A small-molecule ligand and the protein it binds are described below.
Small molecule (SMILES): CC(C)C[C@H](NC(=O)[C@@H]1CCCN1)C(=O)N[C@@H](CCC(N)=O)C(=O)N1CCC[C@H]1C(=O)N[C@@H](CCC(=O)O)C(=O)N[C@@H](CCC(N)=O)C(=O)N1CCC[C@H]1C(=O)N[C@@H](Cc1ccccc1)C(=O)N1CCC[C@H]1C=O

Sequence of chain 1.J:
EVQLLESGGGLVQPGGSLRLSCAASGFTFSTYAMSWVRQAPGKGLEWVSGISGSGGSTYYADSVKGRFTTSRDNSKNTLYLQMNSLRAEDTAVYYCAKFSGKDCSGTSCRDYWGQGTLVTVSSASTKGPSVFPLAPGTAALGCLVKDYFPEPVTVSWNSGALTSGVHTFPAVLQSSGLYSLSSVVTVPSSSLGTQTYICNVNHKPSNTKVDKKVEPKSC

Binding-site contacts:
Ligand atom CG contacts residue TYR59 of chain 1.J at 3.4 Å (hydrophobic).
Ligand atom O contacts residue SER52 of chain 1.J at 3.4 Å.
Ligand atom O contacts residue ALA97 of chain 1.K at 2.7 Å (h-bond).
Ligand atom N contacts residue TYR59 of chain 1.J at 3.4 Å (h-bond).
Ligand atom CD contacts residue TRP95 of chain 1.K at 3.6 Å (hydrophobic).
Ligand atom NE2 contacts residue THR94 of chain 1.K at 3.4 Å (h-bond).
Ligand atom CG contacts residue GLY96 of chain 1.K at 3.7 Å.
Ligand atom O contacts residue TYR31 of chain 1.K at 3.5 Å.
Ligand atom N contacts residue TYR31 of chain 1.K at 3.3 Å.
Ligand atom O contacts residue GLY27 of chain 1.K at 3.5 Å (h-bond).
Ligand atom N contacts residue GLY27 of chain 1.K at 3.2 Å (h-bond).
Ligand atom CD contacts residue VAL32 of chain 1.K at 3.6 Å (hydrophobic).
Ligand atom CE1 contacts residue GLY98 of chain 1.K at 3.5 Å.
Ligand atom O contacts residue TRP95 of chain 1.K at 2.9 Å (h-bond).
Ligand atom CA contacts residue TYR59 of chain 1.J at 3.6 Å (hydrophobic).
Ligand atom O contacts residue GLY101 of chain 1.J at 3.2 Å.
Ligand atom CE1 contacts residue TRP47 of chain 1.J at 3.7 Å (hydrophobic).
Ligand atom OE1 contacts residue ALA33 of chain 1.J at 3.4 Å.
Ligand atom CZ contacts residue TRP47 of chain 1.J at 3.6 Å (hydrophobic).
Ligand atom CE2 contacts residue SER35 of chain 1.J at 3.3 Å.
Ligand atom OE1 contacts residue TYR31 of chain 1.K at 3.6 Å.
Ligand atom CB contacts residue TYR59 of chain 1.J at 3.6 Å (hydrophobic).
Ligand atom C contacts residue TYR59 of chain 1.J at 3.6 Å (hydrophobic).
Ligand atom C contacts residue TYR31 of chain 1.K at 3.5 Å (hydrophobic).
Ligand atom CD contacts residue TYR59 of chain 1.J at 3.2 Å (hydrophobic).
Ligand atom NE2 contacts residue TRP95 of chain 1.K at 2.7 Å (h-bond).
Ligand atom C contacts residue ALA97 of chain 1.K at 3.5 Å (hydrophobic).
Ligand atom CG contacts residue TYR31 of chain 1.K at 3.7 Å (hydrophobic).
Ligand atom O contacts residue SER52 of chain 1.J at 3.5 Å.
Ligand atom OE1 contacts residue VAL32 of chain 1.K at 2.7 Å (h-bond).
Ligand atom CD contacts residue TYR31 of chain 1.K at 3.6 Å (hydrophobic).
Ligand atom O contacts residue GLY98 of chain 1.K at 3.1 Å.
Ligand atom CA contacts residue ALA97 of chain 1.K at 3.6 Å (hydrophobic).
Ligand atom CB contacts residue TYR31 of chain 1.K at 3.4 Å (hydrophobic).
Ligand atom O contacts residue LYS102 of chain 1.J at 2.8 Å (salt-bridge).
Ligand atom O contacts residue LYS102 of chain 1.J at 3.3 Å (salt-bridge).
Ligand atom CD1 contacts residue TYR59 of chain 1.J at 3.4 Å (hydrophobic).
Ligand atom C contacts residue TYR31 of chain 1.K at 3.6 Å (hydrophobic).
Ligand atom NE2 contacts residue TYR31 of chain 1.K at 3.1 Å.
Ligand atom CB contacts residue TRP95 of chain 1.K at 3.4 Å (hydrophobic).

Sequence of chain 1.K:
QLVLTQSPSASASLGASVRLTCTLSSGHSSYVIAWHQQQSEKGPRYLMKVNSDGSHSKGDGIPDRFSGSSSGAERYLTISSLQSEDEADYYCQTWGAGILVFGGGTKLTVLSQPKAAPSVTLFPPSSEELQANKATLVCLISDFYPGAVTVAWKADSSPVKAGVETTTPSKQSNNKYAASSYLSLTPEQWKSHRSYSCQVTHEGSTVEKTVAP